A small-molecule ligand and the protein it binds are described below.
Small molecule (SMILES): O=C(O)C(=O)Cc1ccccc1

Binding-site contacts:
Ligand atom O1 contacts residue SER239 of chain 1.A at 3.4 Å.
Ligand atom C1' contacts residue HIS280 of chain 1.A at 4.1 Å.
Ligand atom C1' contacts residue LEU237 of chain 1.A at 4.2 Å (hydrophobic).
Ligand atom O2 contacts residue PHE391 of chain 1.A at 3.5 Å.
Ligand atom C5' contacts residue LEU237 of chain 1.A at 3.9 Å (hydrophobic).
Ligand atom C1' contacts residue GLN279 of chain 1.A at 3.5 Å.
Ligand atom C2' contacts residue HIS280 of chain 1.A at 4.1 Å.
Ligand atom C6' contacts residue ASN254 of chain 1.A at 3.2 Å.
Ligand atom C1 contacts residue ASN254 of chain 1.A at 3.7 Å.
Ligand atom C6' contacts residue LEU237 of chain 1.A at 3.6 Å (hydrophobic).
Ligand atom C1 contacts residue PRO252 of chain 1.A at 3.9 Å (hydrophobic).
Ligand atom C5' contacts residue ASN254 of chain 1.A at 4.3 Å.
Ligand atom C3 contacts residue ASN254 of chain 1.A at 3.1 Å.
Ligand atom O2 contacts residue PRO252 of chain 1.A at 3.8 Å.
Ligand atom C1' contacts residue ASN254 of chain 1.A at 3.6 Å.
Ligand atom C2' contacts residue GLN279 of chain 1.A at 4.3 Å.
Ligand atom C1 contacts residue SER239 of chain 1.A at 4.0 Å.
Ligand atom C5' contacts residue GLN279 of chain 1.A at 3.5 Å.
Ligand atom C3 contacts residue HIS280 of chain 1.A at 3.9 Å.
Ligand atom C3 contacts residue GLN279 of chain 1.A at 3.9 Å.
Ligand atom O3 contacts residue CO1 of chain 1.B at 3.5 Å.
Ligand atom C4' contacts residue GLN279 of chain 1.A at 4.4 Å.
Ligand atom C2 contacts residue ASN254 of chain 1.A at 3.9 Å.
Ligand atom O1 contacts residue ASN254 of chain 1.A at 2.8 Å (h-bond).
Ligand atom O2 contacts residue SER239 of chain 1.A at 4.4 Å.
Ligand atom O1 contacts residue VAL200 of chain 1.A at 4.2 Å.
Ligand atom C2 contacts residue HIS280 of chain 1.A at 4.4 Å.
Ligand atom O3 contacts residue PHE391 of chain 1.A at 3.9 Å.
Ligand atom C3 contacts residue VAL200 of chain 1.A at 3.9 Å (hydrophobic).
Ligand atom C3' contacts residue PHE353 of chain 1.A at 4.4 Å (hydrophobic).
Ligand atom C5' contacts residue ILE266 of chain 1.A at 4.2 Å (hydrophobic).
Ligand atom O2 contacts residue CO1 of chain 1.B at 4.4 Å.
Ligand atom C2 contacts residue CO1 of chain 1.B at 4.0 Å.
Ligand atom C6' contacts residue ILE266 of chain 1.A at 4.1 Å (hydrophobic).
Ligand atom C6' contacts residue GLN279 of chain 1.A at 3.1 Å.
Ligand atom O1 contacts residue PRO252 of chain 1.A at 3.4 Å.

Sequence of chain 1.A:
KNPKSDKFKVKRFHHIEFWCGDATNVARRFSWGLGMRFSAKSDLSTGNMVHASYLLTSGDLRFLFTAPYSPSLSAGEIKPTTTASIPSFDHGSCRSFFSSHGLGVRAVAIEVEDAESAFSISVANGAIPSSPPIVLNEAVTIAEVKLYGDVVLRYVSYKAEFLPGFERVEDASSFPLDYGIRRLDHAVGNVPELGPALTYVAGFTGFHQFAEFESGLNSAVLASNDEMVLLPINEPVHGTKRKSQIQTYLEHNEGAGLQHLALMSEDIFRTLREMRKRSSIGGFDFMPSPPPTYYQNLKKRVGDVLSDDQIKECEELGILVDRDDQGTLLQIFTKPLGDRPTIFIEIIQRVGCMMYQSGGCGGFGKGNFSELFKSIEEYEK